The small molecule below binds the protein below.
Small molecule (SMILES): CC(=O)N[C@H]1[C@H](O[C@H]2[C@H](O)[C@@H](NC(C)=O)CO[C@@H]2CO[C@@H]2O[C@@H](C)[C@@H](O)[C@@H](O)[C@@H]2O)O[C@H](CO)[C@@H](O[C@@H]2O[C@H](CO)[C@@H](O)[C@H](O)[C@@H]2O)[C@@H]1O

Sequence of chain 20.G:
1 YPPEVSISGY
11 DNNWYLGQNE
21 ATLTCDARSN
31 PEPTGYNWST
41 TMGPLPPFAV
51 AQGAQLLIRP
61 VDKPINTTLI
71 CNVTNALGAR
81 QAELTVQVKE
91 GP

Binding-site contacts:
Ligand atom N2 contacts residue PRO64 of chain 20.G at 4.3 Å.
Ligand atom C1 contacts residue ASN66 of chain 20.G at 1.4 Å.
Ligand atom C4 contacts residue ASN66 of chain 20.G at 4.0 Å.
Ligand atom N2 contacts residue ASN66 of chain 20.G at 2.8 Å (h-bond).
Ligand atom C7 contacts residue ASN66 of chain 20.G at 4.0 Å.
Ligand atom C2 contacts residue ASN66 of chain 20.G at 2.2 Å.
Ligand atom O7 contacts residue ASN66 of chain 20.G at 4.3 Å.
Ligand atom O5 contacts residue ASN66 of chain 20.G at 2.2 Å (h-bond).
Ligand atom C8 contacts residue PRO64 of chain 20.G at 3.4 Å (hydrophobic).
Ligand atom C3 contacts residue ASN66 of chain 20.G at 3.6 Å.
Ligand atom N2 contacts residue ILE65 of chain 20.G at 4.4 Å.
Ligand atom O7 contacts residue PRO64 of chain 20.G at 3.9 Å.
Ligand atom C7 contacts residue PRO64 of chain 20.G at 3.8 Å (hydrophobic).
Ligand atom C8 contacts residue GLN87 of chain 20.G at 4.5 Å.
Ligand atom C5 contacts residue ASN66 of chain 20.G at 3.5 Å.